The protein below binds the small molecule below.
Small molecule (SMILES): CC(=O)N[C@@H]1[C@@H](O)[C@H](O)[C@@H](CO)O[C@H]1O

Sequence of chain 5.A:
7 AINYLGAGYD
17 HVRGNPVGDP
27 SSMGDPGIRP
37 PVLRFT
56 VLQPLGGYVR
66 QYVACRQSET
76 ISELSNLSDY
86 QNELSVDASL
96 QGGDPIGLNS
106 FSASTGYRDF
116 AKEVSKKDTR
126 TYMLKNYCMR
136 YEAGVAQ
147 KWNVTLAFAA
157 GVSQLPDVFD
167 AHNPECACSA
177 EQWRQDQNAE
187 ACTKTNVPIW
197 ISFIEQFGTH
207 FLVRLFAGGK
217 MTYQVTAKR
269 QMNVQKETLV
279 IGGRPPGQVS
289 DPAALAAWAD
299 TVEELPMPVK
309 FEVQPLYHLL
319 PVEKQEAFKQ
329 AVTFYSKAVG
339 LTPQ

Binding-site contacts:
Ligand atom O4 contacts residue LEU60 of chain 5.A at 3.9 Å.
Ligand atom O5 contacts residue ASN149 of chain 5.A at 2.3 Å (h-bond).
Ligand atom C2 contacts residue ARG40 of chain 5.A at 4.0 Å.
Ligand atom C7 contacts residue ARG40 of chain 5.A at 3.8 Å.
Ligand atom C7 contacts residue ASN149 of chain 5.A at 4.2 Å.
Ligand atom C2 contacts residue ASN149 of chain 5.A at 2.6 Å.
Ligand atom C4 contacts residue ASN149 of chain 5.A at 4.3 Å.
Ligand atom C3 contacts residue ASN149 of chain 5.A at 3.9 Å.
Ligand atom O6 contacts residue LEU60 of chain 5.A at 3.8 Å.
Ligand atom C6 contacts residue LYS147 of chain 5.A at 3.8 Å.
Ligand atom O5 contacts residue LYS147 of chain 5.A at 4.3 Å.
Ligand atom C5 contacts residue ASN149 of chain 5.A at 3.6 Å.
Ligand atom N2 contacts residue ARG40 of chain 5.A at 3.2 Å (salt-bridge).
Ligand atom N2 contacts residue ASN149 of chain 5.A at 3.0 Å (h-bond).
Ligand atom C1 contacts residue ARG40 of chain 5.A at 3.9 Å.
Ligand atom C1 contacts residue ASN149 of chain 5.A at 1.4 Å.
Ligand atom C8 contacts residue ARG40 of chain 5.A at 3.7 Å.
Ligand atom C5 contacts residue LEU60 of chain 5.A at 4.2 Å (hydrophobic).
Ligand atom O6 contacts residue LYS147 of chain 5.A at 3.4 Å (salt-bridge).
Ligand atom C6 contacts residue LEU60 of chain 5.A at 3.6 Å (hydrophobic).